Binding-site contacts:
Ligand atom N04 contacts residue PHE66 of chain 2.A at 4.1 Å.
Ligand atom O03 contacts residue ILE33 of chain 2.A at 4.3 Å.
Ligand atom C33 contacts residue ILE79 of chain 2.A at 4.0 Å (hydrophobic).
Ligand atom C36 contacts residue ILE79 of chain 2.A at 3.9 Å (hydrophobic).
Ligand atom C06 contacts residue MET32 of chain 2.A at 3.3 Å (hydrophobic).
Ligand atom C05 contacts residue MET32 of chain 2.A at 4.4 Å (hydrophobic).
Ligand atom C37 contacts residue ILE79 of chain 2.A at 4.2 Å (hydrophobic).
Ligand atom C07 contacts residue MET32 of chain 2.A at 4.1 Å (hydrophobic).
Ligand atom C35 contacts residue GLU81 of chain 2.A at 4.0 Å.
Ligand atom N06 contacts residue MET32 of chain 2.A at 4.2 Å.
Ligand atom C36 contacts residue GLU81 of chain 2.A at 4.2 Å.
Ligand atom O03 contacts residue ASN30 of chain 2.A at 4.0 Å.
Ligand atom C28 contacts residue PHE66 of chain 2.A at 3.7 Å (hydrophobic).
Ligand atom C35 contacts residue PHE66 of chain 2.A at 3.7 Å (hydrophobic).
Ligand atom C34 contacts residue LEU36 of chain 2.A at 4.3 Å (hydrophobic).
Ligand atom O03 contacts residue PHE66 of chain 2.A at 3.8 Å.
Ligand atom C02 contacts residue MET32 of chain 2.A at 4.0 Å (hydrophobic).
Ligand atom C35 contacts residue GLY82 of chain 2.A at 4.0 Å.
Ligand atom C04 contacts residue PHE66 of chain 2.A at 3.6 Å (hydrophobic).
Ligand atom C35 contacts residue ILE79 of chain 2.A at 4.5 Å (hydrophobic).
Ligand atom C04 contacts residue MET32 of chain 2.A at 4.2 Å (hydrophobic).
Ligand atom O06 contacts residue ILE79 of chain 2.A at 3.9 Å.
Ligand atom C26 contacts residue PHE66 of chain 2.A at 4.2 Å (hydrophobic).
Ligand atom C34 contacts residue MET32 of chain 2.A at 3.5 Å (hydrophobic).
Ligand atom C08 contacts residue MET32 of chain 2.A at 4.0 Å (hydrophobic).
Ligand atom C34 contacts residue PHE66 of chain 2.A at 4.0 Å (hydrophobic).
Ligand atom C27 contacts residue ASP70 of chain 2.A at 4.3 Å.
Ligand atom C29 contacts residue PHE66 of chain 2.A at 3.8 Å (hydrophobic).
Ligand atom C28 contacts residue MET67 of chain 2.A at 4.4 Å (hydrophobic).
Ligand atom C27 contacts residue PHE66 of chain 2.A at 4.2 Å (hydrophobic).

A protein and the small-molecule ligand that binds it are described below.
Small molecule (SMILES): C[C@H](C[C@@H](C[C@H](C[C@@H](C[C@@H](CCN1CCCC1=O)N1CCCC1=O)N1CCCC1=O)N1CCCC1=O)N1CCCC1=O)N1CCCC1=O

Sequence of chain 2.A:
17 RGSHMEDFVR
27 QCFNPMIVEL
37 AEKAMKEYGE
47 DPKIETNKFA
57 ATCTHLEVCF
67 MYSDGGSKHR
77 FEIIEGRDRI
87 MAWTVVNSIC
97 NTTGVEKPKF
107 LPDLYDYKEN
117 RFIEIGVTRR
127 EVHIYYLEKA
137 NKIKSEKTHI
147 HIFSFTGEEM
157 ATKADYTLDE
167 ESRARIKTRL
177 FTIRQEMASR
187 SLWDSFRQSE